Sequence of chain 3.V:
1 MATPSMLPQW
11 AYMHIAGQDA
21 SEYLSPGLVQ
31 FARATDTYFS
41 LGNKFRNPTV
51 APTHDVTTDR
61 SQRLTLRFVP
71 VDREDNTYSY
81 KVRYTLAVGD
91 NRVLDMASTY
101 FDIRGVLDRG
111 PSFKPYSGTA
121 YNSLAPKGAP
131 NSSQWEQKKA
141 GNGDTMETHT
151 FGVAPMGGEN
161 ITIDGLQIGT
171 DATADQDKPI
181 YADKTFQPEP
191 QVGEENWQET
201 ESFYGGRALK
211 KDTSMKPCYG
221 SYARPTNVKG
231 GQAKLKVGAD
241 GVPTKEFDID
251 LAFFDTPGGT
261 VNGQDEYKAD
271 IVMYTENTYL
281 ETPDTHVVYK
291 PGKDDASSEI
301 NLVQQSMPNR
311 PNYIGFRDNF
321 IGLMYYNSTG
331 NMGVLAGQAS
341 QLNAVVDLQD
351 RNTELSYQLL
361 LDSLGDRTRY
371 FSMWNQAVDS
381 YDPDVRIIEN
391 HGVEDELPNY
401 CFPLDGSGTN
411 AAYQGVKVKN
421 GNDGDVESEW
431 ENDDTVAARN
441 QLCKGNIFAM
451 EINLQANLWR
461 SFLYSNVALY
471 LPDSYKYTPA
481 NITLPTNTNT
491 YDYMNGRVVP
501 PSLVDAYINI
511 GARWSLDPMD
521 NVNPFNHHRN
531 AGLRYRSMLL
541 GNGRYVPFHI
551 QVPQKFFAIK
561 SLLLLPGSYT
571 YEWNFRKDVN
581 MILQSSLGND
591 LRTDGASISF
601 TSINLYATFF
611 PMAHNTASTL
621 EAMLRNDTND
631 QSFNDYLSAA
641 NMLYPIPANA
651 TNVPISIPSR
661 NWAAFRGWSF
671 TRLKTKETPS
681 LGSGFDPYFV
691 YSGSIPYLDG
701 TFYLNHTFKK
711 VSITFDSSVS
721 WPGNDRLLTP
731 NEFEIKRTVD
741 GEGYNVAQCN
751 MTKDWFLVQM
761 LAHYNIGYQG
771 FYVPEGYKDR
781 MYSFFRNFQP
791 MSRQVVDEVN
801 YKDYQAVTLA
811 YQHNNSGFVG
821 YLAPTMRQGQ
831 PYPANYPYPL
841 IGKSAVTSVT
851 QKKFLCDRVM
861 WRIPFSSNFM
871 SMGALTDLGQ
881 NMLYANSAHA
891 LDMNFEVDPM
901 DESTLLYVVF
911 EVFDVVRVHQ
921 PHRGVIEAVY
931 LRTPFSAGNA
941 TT

This protein binds this small molecule.
Small molecule (SMILES): CC[C@H](C)[C@H](NC(=O)[C@@H](N)CC(=O)O)C(=O)N[C@@H](CC(N)=O)C(=O)N[C@@H](Cc1ccccc1)C(=O)N[C@@H](CO)C(=O)N[C@@H](CO)C(=O)N[C@H](C=O)CC(C)C

Binding-site contacts:
Ligand atom O contacts residue GLY42 of chain 3.V at 3.5 Å.
Ligand atom C contacts residue ARG666 of chain 3.X at 3.7 Å.
Ligand atom N contacts residue ARG666 of chain 3.X at 3.4 Å (salt-bridge).
Ligand atom CG2 contacts residue TYR636 of chain 3.X at 3.8 Å (hydrophobic).
Ligand atom O contacts residue ASN43 of chain 3.V at 3.6 Å.
Ligand atom OG contacts residue PHE45 of chain 3.V at 3.3 Å (h-bond).
Ligand atom OD2 contacts residue GLU911 of chain 3.X at 3.4 Å (salt-bridge).
Ligand atom O contacts residue ASN634 of chain 3.X at 3.0 Å (h-bond).
Ligand atom OD2 contacts residue GLY667 of chain 3.X at 3.7 Å.
Ligand atom CD1 contacts residue ARG666 of chain 3.X at 3.9 Å.
Ligand atom CG contacts residue GLU911 of chain 3.X at 3.5 Å.
Ligand atom OG contacts residue ARG46 of chain 3.V at 3.2 Å.
Ligand atom CD2 contacts residue ALA20 of chain 3.V at 3.8 Å (hydrophobic).
Ligand atom O contacts residue ARG46 of chain 3.V at 3.9 Å.
Ligand atom OD1 contacts residue GLY667 of chain 3.X at 3.3 Å (h-bond).
Ligand atom CB contacts residue GLU911 of chain 3.X at 3.6 Å.
Ligand atom CB contacts residue ARG666 of chain 3.X at 3.9 Å.
Ligand atom ND2 contacts residue THR49 of chain 3.V at 3.9 Å.
Ligand atom N contacts residue ALA874 of chain 3.X at 3.8 Å.
Ligand atom C contacts residue ASN634 of chain 3.X at 3.8 Å.
Ligand atom CD1 contacts residue ARG46 of chain 3.V at 3.9 Å.
Ligand atom OD2 contacts residue PRO864 of chain 3.X at 3.6 Å.
Ligand atom OD1 contacts residue ASN634 of chain 3.X at 3.2 Å (h-bond).
Ligand atom CB contacts residue ASN47 of chain 3.V at 3.7 Å.
Ligand atom N contacts residue SER871 of chain 3.X at 3.6 Å.
Ligand atom CB contacts residue ALA874 of chain 3.X at 3.9 Å (hydrophobic).
Ligand atom CA contacts residue ARG666 of chain 3.X at 3.6 Å.
Ligand atom N contacts residue ARG46 of chain 3.V at 3.9 Å.
Ligand atom CG contacts residue GLY667 of chain 3.X at 3.7 Å.
Ligand atom CD1 contacts residue ARG33 of chain 3.V at 3.8 Å.
Ligand atom CD1 contacts residue SER21 of chain 3.V at 3.4 Å.
Ligand atom CG contacts residue ASN634 of chain 3.X at 3.9 Å.
Ligand atom CE1 contacts residue ARG46 of chain 3.V at 3.7 Å.
Ligand atom OD1 contacts residue ARG666 of chain 3.X at 3.7 Å.
Ligand atom N contacts residue GLY873 of chain 3.X at 3.8 Å.
Ligand atom CB contacts residue PHE913 of chain 3.X at 3.9 Å (hydrophobic).
Ligand atom O contacts residue ALA874 of chain 3.X at 3.7 Å.
Ligand atom N contacts residue ARG666 of chain 3.X at 3.4 Å.
Ligand atom CB contacts residue GLY42 of chain 3.V at 3.7 Å.
Ligand atom N contacts residue GLY42 of chain 3.V at 3.5 Å (h-bond).

Sequence of chain 3.X:
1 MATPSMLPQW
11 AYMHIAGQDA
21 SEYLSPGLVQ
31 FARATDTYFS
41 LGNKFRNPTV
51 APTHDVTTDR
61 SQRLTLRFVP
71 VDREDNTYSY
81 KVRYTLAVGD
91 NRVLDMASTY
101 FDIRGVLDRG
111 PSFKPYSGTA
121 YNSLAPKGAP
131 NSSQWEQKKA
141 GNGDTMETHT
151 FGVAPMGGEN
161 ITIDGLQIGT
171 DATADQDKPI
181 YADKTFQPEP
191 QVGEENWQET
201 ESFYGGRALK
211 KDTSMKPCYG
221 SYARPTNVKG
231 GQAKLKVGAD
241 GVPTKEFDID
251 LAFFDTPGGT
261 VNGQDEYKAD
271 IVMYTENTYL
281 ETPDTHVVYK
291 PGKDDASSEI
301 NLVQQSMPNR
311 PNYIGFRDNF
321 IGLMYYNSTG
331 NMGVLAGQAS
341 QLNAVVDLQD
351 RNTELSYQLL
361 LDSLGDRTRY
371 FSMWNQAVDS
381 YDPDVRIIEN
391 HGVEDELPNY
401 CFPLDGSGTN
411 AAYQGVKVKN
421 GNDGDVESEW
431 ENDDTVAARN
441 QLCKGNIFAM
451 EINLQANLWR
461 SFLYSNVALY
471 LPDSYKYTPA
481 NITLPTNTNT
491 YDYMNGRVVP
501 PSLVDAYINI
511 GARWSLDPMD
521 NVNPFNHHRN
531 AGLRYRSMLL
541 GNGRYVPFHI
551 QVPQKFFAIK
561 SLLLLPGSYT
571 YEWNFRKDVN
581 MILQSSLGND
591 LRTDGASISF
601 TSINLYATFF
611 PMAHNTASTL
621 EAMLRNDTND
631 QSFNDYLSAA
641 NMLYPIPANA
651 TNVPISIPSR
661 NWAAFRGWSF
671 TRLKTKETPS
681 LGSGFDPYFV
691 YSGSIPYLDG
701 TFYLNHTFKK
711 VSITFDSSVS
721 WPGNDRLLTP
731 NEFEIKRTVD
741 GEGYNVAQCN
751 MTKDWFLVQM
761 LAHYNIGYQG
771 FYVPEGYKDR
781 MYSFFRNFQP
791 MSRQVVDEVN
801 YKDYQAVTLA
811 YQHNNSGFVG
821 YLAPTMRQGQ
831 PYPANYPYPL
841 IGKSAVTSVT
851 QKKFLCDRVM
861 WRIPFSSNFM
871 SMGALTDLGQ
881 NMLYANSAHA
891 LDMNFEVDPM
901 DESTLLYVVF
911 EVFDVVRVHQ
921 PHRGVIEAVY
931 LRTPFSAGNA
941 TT